The protein below binds the small molecule below.
Small molecule (SMILES): CC(=O)N[C@@H]1[C@@H](O)[C@H](O)[C@@H](CO)O[C@H]1O

Binding-site contacts:
Ligand atom O6 contacts residue ASP160 of chain 1.D at 3.5 Å.
Ligand atom C5 contacts residue THR158 of chain 1.D at 4.3 Å.
Ligand atom O6 contacts residue TRP159 of chain 1.D at 3.6 Å.
Ligand atom C5 contacts residue ASN215 of chain 1.D at 3.7 Å.
Ligand atom C3 contacts residue ARG202 of chain 1.D at 4.4 Å.
Ligand atom C2 contacts residue ASN215 of chain 1.D at 2.4 Å.
Ligand atom C6 contacts residue THR158 of chain 1.D at 4.3 Å.
Ligand atom O7 contacts residue ASN215 of chain 1.D at 4.3 Å.
Ligand atom C1 contacts residue ASN215 of chain 1.D at 1.4 Å.
Ligand atom O5 contacts residue ARG202 of chain 1.D at 3.9 Å.
Ligand atom C3 contacts residue ASN215 of chain 1.D at 3.8 Å.
Ligand atom N2 contacts residue ASN215 of chain 1.D at 2.9 Å (h-bond).
Ligand atom N2 contacts residue ARG202 of chain 1.D at 4.5 Å.
Ligand atom C5 contacts residue ARG202 of chain 1.D at 4.0 Å.
Ligand atom O5 contacts residue ASN215 of chain 1.D at 2.4 Å (h-bond).
Ligand atom C7 contacts residue ASN215 of chain 1.D at 3.8 Å.
Ligand atom C6 contacts residue ASP160 of chain 1.D at 3.6 Å.
Ligand atom C1 contacts residue ARG202 of chain 1.D at 3.8 Å.
Ligand atom O5 contacts residue ASP160 of chain 1.D at 4.3 Å.
Ligand atom C6 contacts residue TRP159 of chain 1.D at 3.5 Å (hydrophobic).
Ligand atom C4 contacts residue ASN215 of chain 1.D at 4.2 Å.
Ligand atom C2 contacts residue ARG202 of chain 1.D at 4.5 Å.

Sequence of chain 1.D:
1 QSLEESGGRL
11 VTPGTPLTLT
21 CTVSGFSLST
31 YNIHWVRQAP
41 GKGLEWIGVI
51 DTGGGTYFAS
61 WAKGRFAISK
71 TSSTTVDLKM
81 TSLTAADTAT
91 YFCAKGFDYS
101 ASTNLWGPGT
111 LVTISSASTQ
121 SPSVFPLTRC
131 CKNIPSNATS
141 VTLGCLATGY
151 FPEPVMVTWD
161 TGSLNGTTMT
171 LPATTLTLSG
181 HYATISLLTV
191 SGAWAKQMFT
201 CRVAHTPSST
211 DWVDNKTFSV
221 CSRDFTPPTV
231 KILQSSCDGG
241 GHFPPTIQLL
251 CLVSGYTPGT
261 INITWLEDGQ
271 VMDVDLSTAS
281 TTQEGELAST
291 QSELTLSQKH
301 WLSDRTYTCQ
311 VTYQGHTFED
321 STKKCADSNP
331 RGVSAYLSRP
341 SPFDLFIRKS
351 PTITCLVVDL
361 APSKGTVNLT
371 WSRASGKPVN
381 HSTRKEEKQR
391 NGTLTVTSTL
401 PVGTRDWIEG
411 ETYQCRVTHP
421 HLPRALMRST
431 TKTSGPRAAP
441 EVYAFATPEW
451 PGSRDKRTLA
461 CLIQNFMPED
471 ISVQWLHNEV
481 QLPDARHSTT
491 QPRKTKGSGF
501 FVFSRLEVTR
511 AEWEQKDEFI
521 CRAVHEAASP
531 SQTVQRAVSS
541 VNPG